Binding-site contacts:
Ligand atom CH2 contacts residue TRP81 of chain 1.B at 4.1 Å (hydrophobic).
Ligand atom NE1 contacts residue ALA309 of chain 1.B at 4.1 Å.
Ligand atom CB contacts residue ALA179 of chain 1.B at 3.2 Å (hydrophobic).
Ligand atom CB contacts residue THR156 of chain 1.B at 3.7 Å.
Ligand atom N contacts residue TYR229 of chain 1.B at 3.7 Å.
Ligand atom NE1 contacts residue GLU308 of chain 1.B at 3.9 Å.
Ligand atom N contacts residue SER181 of chain 1.B at 3.3 Å (h-bond).
Ligand atom CA contacts residue ALA309 of chain 1.B at 4.4 Å (hydrophobic).
Ligand atom OXT contacts residue GLY157 of chain 1.B at 4.0 Å.
Ligand atom C contacts residue SER158 of chain 1.B at 4.0 Å.
Ligand atom CZ3 contacts residue TRP81 of chain 1.B at 4.4 Å (hydrophobic).
Ligand atom CE3 contacts residue THR156 of chain 1.B at 4.2 Å.
Ligand atom CD1 contacts residue ILE427 of chain 1.B at 4.5 Å (hydrophobic).
Ligand atom CH2 contacts residue ALA309 of chain 1.B at 4.0 Å (hydrophobic).
Ligand atom N contacts residue ALA179 of chain 1.B at 3.0 Å (h-bond).
Ligand atom OXT contacts residue TYR229 of chain 1.B at 4.0 Å.
Ligand atom O contacts residue TYR229 of chain 1.B at 3.2 Å.
Ligand atom NE1 contacts residue ILE427 of chain 1.B at 4.0 Å.
Ligand atom CG contacts residue ALA179 of chain 1.B at 3.8 Å (hydrophobic).
Ligand atom OXT contacts residue SER158 of chain 1.B at 3.9 Å.
Ligand atom CH2 contacts residue ARG77 of chain 1.B at 3.8 Å.
Ligand atom C contacts residue TYR229 of chain 1.B at 3.7 Å (hydrophobic).
Ligand atom CZ2 contacts residue ALA309 of chain 1.B at 3.7 Å (hydrophobic).
Ligand atom C contacts residue THR156 of chain 1.B at 4.5 Å.
Ligand atom C contacts residue GLY157 of chain 1.B at 4.5 Å.
Ligand atom CZ2 contacts residue TRP81 of chain 1.B at 4.2 Å (hydrophobic).
Ligand atom CD1 contacts residue GLU308 of chain 1.B at 3.8 Å.
Ligand atom CD2 contacts residue ALA309 of chain 1.B at 4.3 Å (hydrophobic).
Ligand atom CD2 contacts residue THR156 of chain 1.B at 4.4 Å.
Ligand atom CE3 contacts residue SER283 of chain 1.B at 4.5 Å.
Ligand atom CD1 contacts residue ALA179 of chain 1.B at 3.7 Å (hydrophobic).
Ligand atom N contacts residue SER180 of chain 1.B at 4.2 Å.
Ligand atom CG contacts residue ALA309 of chain 1.B at 4.4 Å (hydrophobic).
Ligand atom CZ2 contacts residue ARG77 of chain 1.B at 3.5 Å.
Ligand atom O contacts residue SER158 of chain 1.B at 3.3 Å.
Ligand atom CA contacts residue TYR229 of chain 1.B at 4.2 Å (hydrophobic).
Ligand atom CA contacts residue ALA179 of chain 1.B at 3.7 Å (hydrophobic).
Ligand atom CD1 contacts residue ALA309 of chain 1.B at 4.5 Å (hydrophobic).
Ligand atom CE2 contacts residue ALA309 of chain 1.B at 4.2 Å (hydrophobic).
Ligand atom O contacts residue SER181 of chain 1.B at 4.2 Å.

Sequence of chain 1.B:
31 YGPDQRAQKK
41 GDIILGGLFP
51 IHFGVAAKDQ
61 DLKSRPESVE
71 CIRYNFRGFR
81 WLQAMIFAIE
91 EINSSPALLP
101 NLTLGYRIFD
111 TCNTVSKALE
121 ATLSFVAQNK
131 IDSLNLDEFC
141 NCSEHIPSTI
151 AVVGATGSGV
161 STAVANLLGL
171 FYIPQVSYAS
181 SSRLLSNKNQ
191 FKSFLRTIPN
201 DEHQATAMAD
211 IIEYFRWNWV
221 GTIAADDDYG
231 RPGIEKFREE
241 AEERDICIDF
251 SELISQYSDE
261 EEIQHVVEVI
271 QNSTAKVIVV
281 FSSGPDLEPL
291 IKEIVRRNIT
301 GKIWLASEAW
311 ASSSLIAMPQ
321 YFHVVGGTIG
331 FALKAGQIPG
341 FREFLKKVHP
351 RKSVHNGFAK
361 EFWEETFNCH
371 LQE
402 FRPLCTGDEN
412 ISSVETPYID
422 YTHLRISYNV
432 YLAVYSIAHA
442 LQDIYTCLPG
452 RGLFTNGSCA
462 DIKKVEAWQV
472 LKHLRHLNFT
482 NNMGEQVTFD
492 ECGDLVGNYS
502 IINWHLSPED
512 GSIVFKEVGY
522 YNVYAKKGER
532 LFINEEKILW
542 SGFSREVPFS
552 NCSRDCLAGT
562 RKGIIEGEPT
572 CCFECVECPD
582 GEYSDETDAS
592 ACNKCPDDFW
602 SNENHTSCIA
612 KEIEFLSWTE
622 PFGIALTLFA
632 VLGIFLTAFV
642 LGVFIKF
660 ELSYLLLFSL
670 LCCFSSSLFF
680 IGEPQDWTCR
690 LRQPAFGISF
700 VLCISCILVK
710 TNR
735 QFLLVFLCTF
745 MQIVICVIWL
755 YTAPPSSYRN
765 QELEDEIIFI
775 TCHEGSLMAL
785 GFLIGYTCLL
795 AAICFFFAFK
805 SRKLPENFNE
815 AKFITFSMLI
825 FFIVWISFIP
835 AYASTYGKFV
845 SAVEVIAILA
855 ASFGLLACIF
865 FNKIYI

A small-molecule ligand and the protein it binds are described below.
Small molecule (SMILES): N[C@@H](Cc1c[nH]c2ccccc12)C(=O)O